Sequence of chain 1.D:
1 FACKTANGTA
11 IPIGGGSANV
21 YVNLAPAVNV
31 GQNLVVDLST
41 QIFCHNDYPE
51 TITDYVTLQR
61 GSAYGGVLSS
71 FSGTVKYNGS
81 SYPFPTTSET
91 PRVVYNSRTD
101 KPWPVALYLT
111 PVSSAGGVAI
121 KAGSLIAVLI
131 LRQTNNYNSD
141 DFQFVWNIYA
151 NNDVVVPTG

This small molecule binds to this protein.
Small molecule (SMILES): OC[C@H]1O[C@H](OC[C@H]2O[C@H](O)[C@@H](O)[C@@H](O[C@H]3O[C@H](CO)[C@@H](O)[C@H](O)[C@@H]3O)[C@@H]2O)[C@@H](O)[C@@H](O)[C@@H]1O

Binding-site contacts:
Ligand atom O4 contacts residue ILE52 of chain 1.D at 3.6 Å.
Ligand atom O3 contacts residue ASN135 of chain 1.D at 3.4 Å (h-bond).
Ligand atom C6 contacts residue ASP54 of chain 1.D at 3.2 Å.
Ligand atom C4 contacts residue PHE1 of chain 1.D at 3.8 Å (hydrophobic).
Ligand atom C5 contacts residue PHE1 of chain 1.D at 3.7 Å (hydrophobic).
Ligand atom C4 contacts residue ASP54 of chain 1.D at 3.3 Å.
Ligand atom C3 contacts residue GLN133 of chain 1.D at 4.1 Å.
Ligand atom O2 contacts residue ILE13 of chain 1.D at 3.6 Å.
Ligand atom C3 contacts residue ASN135 of chain 1.D at 3.9 Å.
Ligand atom C6 contacts residue ASN46 of chain 1.D at 3.1 Å.
Ligand atom O6 contacts residue TYR137 of chain 1.D at 3.9 Å.
Ligand atom O5 contacts residue PHE1 of chain 1.D at 2.9 Å (h-bond).
Ligand atom O6 contacts residue ASP54 of chain 1.D at 2.3 Å (salt-bridge).
Ligand atom O3 contacts residue PHE142 of chain 1.D at 3.8 Å.
Ligand atom C1 contacts residue PHE1 of chain 1.D at 3.5 Å (hydrophobic).
Ligand atom O6 contacts residue ASP47 of chain 1.D at 3.0 Å (salt-bridge).
Ligand atom C4 contacts residue GLN133 of chain 1.D at 3.8 Å.
Ligand atom O2 contacts residue PHE1 of chain 1.D at 2.7 Å (h-bond).
Ligand atom C2 contacts residue PHE1 of chain 1.D at 3.6 Å (hydrophobic).
Ligand atom C3 contacts residue TYR137 of chain 1.D at 4.2 Å (hydrophobic).
Ligand atom O6 contacts residue PHE1 of chain 1.D at 3.0 Å (h-bond).
Ligand atom C6 contacts residue ILE52 of chain 1.D at 3.9 Å (hydrophobic).
Ligand atom C3 contacts residue ASP140 of chain 1.D at 3.6 Å.
Ligand atom C5 contacts residue ILE52 of chain 1.D at 4.2 Å (hydrophobic).
Ligand atom O4 contacts residue TYR137 of chain 1.D at 3.5 Å (h-bond).
Ligand atom O3 contacts residue TYR137 of chain 1.D at 4.2 Å.
Ligand atom C5 contacts residue ASP54 of chain 1.D at 4.0 Å.
Ligand atom O4 contacts residue GLN133 of chain 1.D at 3.6 Å.
Ligand atom C6 contacts residue TYR48 of chain 1.D at 3.9 Å (hydrophobic).
Ligand atom O6 contacts residue ASN46 of chain 1.D at 3.0 Å (h-bond).
Ligand atom O3 contacts residue GLN133 of chain 1.D at 3.3 Å (h-bond).
Ligand atom C2 contacts residue ILE13 of chain 1.D at 4.0 Å (hydrophobic).
Ligand atom O4 contacts residue ASP54 of chain 1.D at 2.6 Å (salt-bridge).
Ligand atom O4 contacts residue ASN135 of chain 1.D at 3.1 Å (h-bond).
Ligand atom C6 contacts residue ASP47 of chain 1.D at 3.7 Å.
Ligand atom O5 contacts residue ASP47 of chain 1.D at 3.7 Å.
Ligand atom C6 contacts residue PHE1 of chain 1.D at 3.9 Å (hydrophobic).
Ligand atom C4 contacts residue TYR137 of chain 1.D at 3.5 Å (hydrophobic).
Ligand atom C4 contacts residue ASN135 of chain 1.D at 4.1 Å.
Ligand atom O3 contacts residue ASP140 of chain 1.D at 2.8 Å (salt-bridge).